Sequence of chain 1.F:
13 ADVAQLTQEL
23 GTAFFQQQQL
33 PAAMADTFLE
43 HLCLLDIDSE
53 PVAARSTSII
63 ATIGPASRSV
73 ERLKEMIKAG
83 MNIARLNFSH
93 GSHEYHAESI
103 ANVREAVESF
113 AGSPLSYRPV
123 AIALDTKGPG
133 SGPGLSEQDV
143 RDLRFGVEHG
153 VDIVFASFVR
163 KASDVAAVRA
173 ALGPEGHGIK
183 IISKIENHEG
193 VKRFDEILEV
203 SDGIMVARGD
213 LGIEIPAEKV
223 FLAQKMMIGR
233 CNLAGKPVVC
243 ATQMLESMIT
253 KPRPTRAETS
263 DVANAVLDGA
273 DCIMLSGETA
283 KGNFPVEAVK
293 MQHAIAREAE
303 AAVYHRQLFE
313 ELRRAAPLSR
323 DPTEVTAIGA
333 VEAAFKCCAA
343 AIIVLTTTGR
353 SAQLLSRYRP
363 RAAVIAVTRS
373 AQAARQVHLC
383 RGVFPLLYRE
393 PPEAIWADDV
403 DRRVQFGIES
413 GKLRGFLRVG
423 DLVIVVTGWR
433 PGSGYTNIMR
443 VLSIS

A small-molecule ligand and the protein it binds are described below.
Small molecule (SMILES): O=C(O)C(=O)O

Binding-site contacts:
Ligand atom O5 contacts residue THR244 of chain 1.F at 2.6 Å (h-bond).
Ligand atom O5 contacts residue MG1 of chain 1.HA at 4.1 Å.
Ligand atom C2 contacts residue MG1 of chain 1.HA at 3.0 Å.
Ligand atom C1 contacts residue ASP212 of chain 1.F at 3.8 Å.
Ligand atom C1 contacts residue MG1 of chain 1.HA at 2.9 Å.
Ligand atom O4 contacts residue LYS186 of chain 1.F at 2.8 Å (salt-bridge).
Ligand atom C2 contacts residue ALA209 of chain 1.F at 3.8 Å (hydrophobic).
Ligand atom O6 contacts residue MG1 of chain 1.HA at 4.2 Å.
Ligand atom O3 contacts residue MG1 of chain 1.HA at 2.2 Å.
Ligand atom C2 contacts residue GLU188 of chain 1.F at 3.8 Å.
Ligand atom O4 contacts residue MG1 of chain 1.HA at 2.1 Å.
Ligand atom C1 contacts residue THR244 of chain 1.F at 3.5 Å.
Ligand atom C1 contacts residue ALA209 of chain 1.F at 3.6 Å (hydrophobic).
Ligand atom O5 contacts residue ARG210 of chain 1.F at 3.5 Å (salt-bridge).
Ligand atom O3 contacts residue ASP212 of chain 1.F at 2.9 Å (salt-bridge).
Ligand atom O4 contacts residue GLU188 of chain 1.F at 3.2 Å (salt-bridge).
Ligand atom O5 contacts residue ALA209 of chain 1.F at 3.4 Å.
Ligand atom O6 contacts residue LYS186 of chain 1.F at 3.9 Å.
Ligand atom C1 contacts residue ARG210 of chain 1.F at 4.3 Å.
Ligand atom O3 contacts residue GLY211 of chain 1.F at 3.7 Å.
Ligand atom O6 contacts residue THR244 of chain 1.F at 3.4 Å (h-bond).
Ligand atom O4 contacts residue ALA209 of chain 1.F at 4.1 Å.
Ligand atom O6 contacts residue MET207 of chain 1.F at 4.2 Å.
Ligand atom O5 contacts residue ASP212 of chain 1.F at 3.9 Å.
Ligand atom O6 contacts residue MET276 of chain 1.F at 4.1 Å.
Ligand atom O5 contacts residue GLY211 of chain 1.F at 2.8 Å (h-bond).
Ligand atom O4 contacts residue ASP212 of chain 1.F at 4.2 Å.
Ligand atom O3 contacts residue GLU188 of chain 1.F at 2.9 Å (salt-bridge).
Ligand atom O6 contacts residue ALA209 of chain 1.F at 4.1 Å.
Ligand atom C2 contacts residue THR244 of chain 1.F at 3.9 Å.
Ligand atom O3 contacts residue ALA209 of chain 1.F at 3.8 Å.
Ligand atom C2 contacts residue LYS186 of chain 1.F at 3.7 Å.
Ligand atom O6 contacts residue ARG87 of chain 1.F at 4.1 Å.
Ligand atom C1 contacts residue GLU188 of chain 1.F at 3.7 Å.
Ligand atom C1 contacts residue GLY211 of chain 1.F at 3.7 Å.